Sequence of chain 1.A:
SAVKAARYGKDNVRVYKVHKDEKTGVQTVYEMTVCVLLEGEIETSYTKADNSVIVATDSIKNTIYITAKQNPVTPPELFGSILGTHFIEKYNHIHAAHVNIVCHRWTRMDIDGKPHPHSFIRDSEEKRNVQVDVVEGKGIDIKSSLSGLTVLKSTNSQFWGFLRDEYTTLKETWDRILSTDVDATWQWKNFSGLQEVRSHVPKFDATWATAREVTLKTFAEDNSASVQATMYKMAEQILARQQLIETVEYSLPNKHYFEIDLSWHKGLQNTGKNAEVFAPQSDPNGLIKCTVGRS

Binding-site contacts:
Ligand atom O6 contacts residue GLN229 of chain 2.A at 2.8 Å (h-bond).
Ligand atom C2 contacts residue ARG177 of chain 2.A at 3.6 Å.
Ligand atom N1 contacts residue PHE160 of chain 2.A at 3.6 Å.
Ligand atom N7 contacts residue ALA57 of chain 1.A at 3.6 Å.
Ligand atom C2 contacts residue GLN229 of chain 2.A at 3.8 Å.
Ligand atom N3 contacts residue ASN255 of chain 2.A at 3.4 Å (h-bond).
Ligand atom C4 contacts residue ASN255 of chain 2.A at 3.9 Å.
Ligand atom C2 contacts residue PHE160 of chain 2.A at 3.7 Å (hydrophobic).
Ligand atom O2 contacts residue SER227 of chain 2.A at 3.5 Å.
Ligand atom C4 contacts residue PHE160 of chain 2.A at 3.4 Å (hydrophobic).
Ligand atom O2 contacts residue PHE160 of chain 2.A at 3.9 Å.
Ligand atom O6 contacts residue TYR9 of chain 1.A at 3.8 Å.
Ligand atom O6 contacts residue THR58 of chain 1.A at 3.9 Å.
Ligand atom C2 contacts residue ASN255 of chain 2.A at 3.9 Å.
Ligand atom N9 contacts residue THR58 of chain 1.A at 4.0 Å.
Ligand atom O6 contacts residue PHE160 of chain 2.A at 4.1 Å.
Ligand atom C5 contacts residue THR58 of chain 1.A at 3.9 Å.
Ligand atom C6 contacts residue GLN229 of chain 2.A at 3.6 Å.
Ligand atom N7 contacts residue THR58 of chain 1.A at 2.8 Å (h-bond).
Ligand atom N7 contacts residue PHE160 of chain 2.A at 3.7 Å.
Ligand atom O2 contacts residue GLN229 of chain 2.A at 3.7 Å.
Ligand atom N8 contacts residue LEU171 of chain 2.A at 3.8 Å.
Ligand atom N8 contacts residue PHE160 of chain 2.A at 3.6 Å.
Ligand atom O2 contacts residue ASN255 of chain 2.A at 4.1 Å.
Ligand atom N8 contacts residue THR58 of chain 1.A at 3.2 Å (h-bond).
Ligand atom N3 contacts residue ARG177 of chain 2.A at 3.0 Å (salt-bridge).
Ligand atom O6 contacts residue ILE55 of chain 1.A at 3.5 Å.
Ligand atom N8 contacts residue ALA57 of chain 1.A at 3.8 Å.
Ligand atom C5 contacts residue PHE160 of chain 2.A at 3.4 Å (hydrophobic).
Ligand atom C6 contacts residue PHE160 of chain 2.A at 3.6 Å (hydrophobic).
Ligand atom N3 contacts residue PHE160 of chain 2.A at 3.7 Å.
Ligand atom C4 contacts residue ARG177 of chain 2.A at 3.8 Å.
Ligand atom O2 contacts residue ARG177 of chain 2.A at 2.9 Å (salt-bridge).
Ligand atom C2 contacts residue VAL228 of chain 2.A at 4.0 Å (hydrophobic).
Ligand atom N9 contacts residue LEU171 of chain 2.A at 4.0 Å.
Ligand atom N1 contacts residue GLN229 of chain 2.A at 2.9 Å (h-bond).
Ligand atom N8 contacts residue ASP59 of chain 1.A at 3.9 Å.
Ligand atom N9 contacts residue PHE160 of chain 2.A at 3.5 Å.
Ligand atom O2 contacts residue VAL228 of chain 2.A at 2.9 Å (h-bond).
Ligand atom N9 contacts residue ARG177 of chain 2.A at 4.0 Å.

A protein and the small-molecule ligand that binds it are described below.
Small molecule (SMILES): O=c1[nH]c(=O)c2nn[nH]c2[nH]1

Sequence of chain 2.A:
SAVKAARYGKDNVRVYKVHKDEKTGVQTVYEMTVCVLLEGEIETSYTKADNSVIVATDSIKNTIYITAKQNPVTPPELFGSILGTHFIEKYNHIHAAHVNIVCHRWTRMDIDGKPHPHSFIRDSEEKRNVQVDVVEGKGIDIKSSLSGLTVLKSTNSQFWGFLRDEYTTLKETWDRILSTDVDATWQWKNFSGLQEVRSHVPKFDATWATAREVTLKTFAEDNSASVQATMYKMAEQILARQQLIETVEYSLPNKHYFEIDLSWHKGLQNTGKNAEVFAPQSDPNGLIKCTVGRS